Sequence of chain 1.D:
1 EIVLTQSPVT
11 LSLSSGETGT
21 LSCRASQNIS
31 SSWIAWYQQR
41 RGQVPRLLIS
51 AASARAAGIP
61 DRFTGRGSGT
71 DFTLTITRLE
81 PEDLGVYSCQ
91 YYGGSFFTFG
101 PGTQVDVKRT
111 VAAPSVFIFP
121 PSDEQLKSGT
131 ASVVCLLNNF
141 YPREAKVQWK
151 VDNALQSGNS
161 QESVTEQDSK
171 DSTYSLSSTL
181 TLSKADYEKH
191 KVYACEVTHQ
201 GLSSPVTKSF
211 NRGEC

Binding-site contacts:
Ligand atom C8 contacts residue SER26 of chain 1.D at 3.8 Å.
Ligand atom C8 contacts residue THR70 of chain 1.D at 3.7 Å.
Ligand atom C8 contacts residue GLN27 of chain 1.D at 3.8 Å.
Ligand atom C7 contacts residue ASN28 of chain 1.D at 3.4 Å.
Ligand atom C2 contacts residue ASN28 of chain 1.D at 2.5 Å.
Ligand atom C8 contacts residue ASN28 of chain 1.D at 3.7 Å.
Ligand atom O5 contacts residue ASN28 of chain 1.D at 2.4 Å (h-bond).
Ligand atom N2 contacts residue ASN28 of chain 1.D at 2.9 Å (h-bond).
Ligand atom C1 contacts residue ASN28 of chain 1.D at 1.4 Å.
Ligand atom C5 contacts residue ASN28 of chain 1.D at 3.7 Å.
Ligand atom C3 contacts residue ASN28 of chain 1.D at 3.8 Å.
Ligand atom O7 contacts residue ASN28 of chain 1.D at 3.5 Å (h-bond).
Ligand atom O7 contacts residue GLN27 of chain 1.D at 4.3 Å.
Ligand atom C4 contacts residue ASN28 of chain 1.D at 4.2 Å.
Ligand atom C7 contacts residue GLN27 of chain 1.D at 4.4 Å.

A protein and the small-molecule ligand that binds it are described below.
Small molecule (SMILES): CC(=O)N[C@@H]1[C@@H](O)[C@H](O)[C@@H](CO)O[C@H]1O